Sequence of chain 1.B:
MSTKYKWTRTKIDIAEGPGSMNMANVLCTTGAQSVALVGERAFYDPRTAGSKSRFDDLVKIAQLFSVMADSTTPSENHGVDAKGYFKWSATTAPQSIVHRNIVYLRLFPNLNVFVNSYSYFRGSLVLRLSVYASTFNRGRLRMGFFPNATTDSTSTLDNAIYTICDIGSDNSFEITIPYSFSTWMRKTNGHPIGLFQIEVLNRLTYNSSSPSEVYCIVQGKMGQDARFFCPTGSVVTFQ

Binding-site contacts:
Ligand atom C2 contacts residue TYR58 of chain 1.B at 3.8 Å (hydrophobic).
Ligand atom OP1 contacts residue MET15 of chain 4.B at 3.1 Å.
Ligand atom O2' contacts residue ARG55 of chain 1.B at 3.8 Å.
Ligand atom C5' contacts residue ARG202 of chain 1.A at 3.9 Å.
Ligand atom N1 contacts residue ARG68 of chain 1.B at 3.9 Å.
Ligand atom C2 contacts residue ALA56 of chain 1.B at 3.8 Å (hydrophobic).
Ligand atom O4' contacts residue ARG68 of chain 1.B at 3.0 Å (salt-bridge).
Ligand atom O2' contacts residue TYR19 of chain 3.B at 3.7 Å.
Ligand atom O3' contacts residue TYR19 of chain 3.B at 3.0 Å (h-bond).
Ligand atom O4 contacts residue TRP21 of chain 4.B at 3.4 Å.
Ligand atom P contacts residue TYR19 of chain 3.B at 4.0 Å.
Ligand atom C4 contacts residue TRP21 of chain 4.B at 3.7 Å (hydrophobic).
Ligand atom O2 contacts residue TYR58 of chain 1.B at 3.6 Å.
Ligand atom OP2 contacts residue ARG55 of chain 1.B at 2.9 Å (salt-bridge).
Ligand atom N6 contacts residue TYR58 of chain 1.B at 3.5 Å (h-bond).
Ligand atom C1' contacts residue TRP21 of chain 4.B at 3.9 Å (hydrophobic).
Ligand atom O2' contacts residue CYS203 of chain 1.A at 3.3 Å (h-bond).
Ligand atom O2' contacts residue LEU41 of chain 1.B at 3.8 Å.
Ligand atom C2' contacts residue THR17 of chain 4.B at 3.7 Å.
Ligand atom O2' contacts residue THR44 of chain 1.B at 3.9 Å.
Ligand atom OP1 contacts residue TYR19 of chain 3.B at 3.6 Å (h-bond).
Ligand atom C2 contacts residue ARG55 of chain 1.B at 3.1 Å.
Ligand atom C2 contacts residue TRP21 of chain 4.B at 3.2 Å (hydrophobic).
Ligand atom N3 contacts residue ARG55 of chain 1.B at 3.2 Å (salt-bridge).
Ligand atom N1 contacts residue ALA56 of chain 1.B at 3.2 Å (h-bond).
Ligand atom OP2 contacts residue THR17 of chain 4.B at 3.5 Å.
Ligand atom C2' contacts residue ARG55 of chain 1.B at 3.4 Å.
Ligand atom N1 contacts residue TYR58 of chain 1.B at 3.5 Å.
Ligand atom C4' contacts residue TYR19 of chain 3.B at 3.8 Å (hydrophobic).
Ligand atom N1 contacts residue TRP21 of chain 4.B at 3.8 Å.
Ligand atom OP1 contacts residue THR17 of chain 4.B at 3.7 Å.
Ligand atom C6 contacts residue TYR58 of chain 1.B at 3.8 Å (hydrophobic).
Ligand atom P contacts residue THR17 of chain 4.B at 3.9 Å.
Ligand atom C1' contacts residue ARG68 of chain 1.B at 3.8 Å.
Ligand atom OP2 contacts residue ARG202 of chain 1.A at 3.6 Å.
Ligand atom O4' contacts residue ARG202 of chain 1.A at 3.9 Å.
Ligand atom O2' contacts residue THR17 of chain 4.B at 2.8 Å.
Ligand atom O2 contacts residue TRP21 of chain 4.B at 2.9 Å.
Ligand atom O2' contacts residue ARG55 of chain 1.B at 3.1 Å (salt-bridge).
Ligand atom N3 contacts residue TRP21 of chain 4.B at 3.2 Å.

A protein and the small-molecule ligand that binds it are described below.
Small molecule (SMILES): Nc1ncnc2c1ncn2[C@@H]1O[C@H](CO)[C@@H](O[P](=O)(O)OC[C@H]2O[C@@H](n3ccc(=O)[nH]c3=O)[C@H](O)[C@@H]2O[P](=O)(O)OC[C@H]2O[C@@H](n3ccc(=O)[nH]c3=O)[C@H](O)[C@@H]2O[P](=O)(O)OC[C@H]2O[C@@H](n3ccc(=O)[nH]c3=O)[C@H](O)[C@@H]2O[P](=O)(O)OC[C@H]2O[C@@H](n3ccc(=O)[nH]c3=O)[C@H](O)[C@@H]2O[P](=O)(O)OC[C@H]2O[C@@H](n3ccc(=O)[nH]c3=O)[C@H](O)[C@@H]2O)[C@H]1O

Sequence of chain 3.B:
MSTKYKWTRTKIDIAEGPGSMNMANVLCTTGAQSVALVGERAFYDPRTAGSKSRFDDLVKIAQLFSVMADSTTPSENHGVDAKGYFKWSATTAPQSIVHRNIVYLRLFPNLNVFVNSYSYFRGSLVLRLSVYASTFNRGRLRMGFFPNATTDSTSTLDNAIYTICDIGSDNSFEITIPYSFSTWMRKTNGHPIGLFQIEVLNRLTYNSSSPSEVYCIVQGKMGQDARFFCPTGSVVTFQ

Sequence of chain 1.A:
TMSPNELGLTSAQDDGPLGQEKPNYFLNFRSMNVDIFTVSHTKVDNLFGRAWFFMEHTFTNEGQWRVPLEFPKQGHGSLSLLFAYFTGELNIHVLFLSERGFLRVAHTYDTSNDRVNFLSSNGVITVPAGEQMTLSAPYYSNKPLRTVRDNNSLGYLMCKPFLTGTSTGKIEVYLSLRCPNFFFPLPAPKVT

Sequence of chain 4.B:
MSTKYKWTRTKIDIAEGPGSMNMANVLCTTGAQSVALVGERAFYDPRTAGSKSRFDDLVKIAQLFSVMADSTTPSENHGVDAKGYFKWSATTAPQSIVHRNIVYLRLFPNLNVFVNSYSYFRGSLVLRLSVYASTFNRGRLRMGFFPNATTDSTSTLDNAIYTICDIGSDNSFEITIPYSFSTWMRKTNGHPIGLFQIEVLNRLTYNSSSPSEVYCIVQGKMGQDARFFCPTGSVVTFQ